Sequence of chain 2.A:
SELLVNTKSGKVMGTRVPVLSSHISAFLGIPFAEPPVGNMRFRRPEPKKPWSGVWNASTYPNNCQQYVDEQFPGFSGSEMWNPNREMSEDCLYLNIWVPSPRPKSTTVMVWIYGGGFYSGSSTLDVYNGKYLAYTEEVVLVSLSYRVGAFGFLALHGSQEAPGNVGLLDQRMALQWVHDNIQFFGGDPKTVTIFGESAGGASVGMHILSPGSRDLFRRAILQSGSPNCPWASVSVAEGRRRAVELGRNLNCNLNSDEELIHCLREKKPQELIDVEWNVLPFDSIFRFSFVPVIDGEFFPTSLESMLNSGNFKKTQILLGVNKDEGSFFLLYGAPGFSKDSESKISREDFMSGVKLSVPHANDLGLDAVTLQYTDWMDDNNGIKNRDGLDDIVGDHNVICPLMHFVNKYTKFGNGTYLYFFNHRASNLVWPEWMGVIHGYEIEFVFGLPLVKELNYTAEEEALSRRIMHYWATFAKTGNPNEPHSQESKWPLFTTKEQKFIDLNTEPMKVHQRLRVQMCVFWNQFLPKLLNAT

A protein and the small-molecule ligand that binds it are described below.
Small molecule (SMILES): COc1cc2cc(NC(=O)[C@@H]3CCC[C@H](NCc4ccccc4)C3)c(=O)oc2cc1OC

Binding-site contacts:
Ligand atom O02 contacts residue TRP276 of chain 2.A at 3.4 Å.
Ligand atom C24 contacts residue TRP276 of chain 2.A at 3.8 Å (hydrophobic).
Ligand atom C19 contacts residue GLY115 of chain 2.A at 4.0 Å.
Ligand atom O04 contacts residue ASP69 of chain 2.A at 3.1 Å (salt-bridge).
Ligand atom C22 contacts residue HIS437 of chain 2.A at 3.8 Å.
Ligand atom N01 contacts residue TYR331 of chain 2.A at 3.8 Å.
Ligand atom C13 contacts residue PHE327 of chain 2.A at 3.3 Å (hydrophobic).
Ligand atom C16 contacts residue TRP81 of chain 2.A at 3.8 Å (hydrophobic).
Ligand atom C12 contacts residue PHE328 of chain 2.A at 3.6 Å (hydrophobic).
Ligand atom O04 contacts residue TYR67 of chain 2.A at 3.8 Å.
Ligand atom C15 contacts residue TYR118 of chain 2.A at 3.8 Å (hydrophobic).
Ligand atom C02 contacts residue TRP276 of chain 2.A at 3.5 Å (hydrophobic).
Ligand atom O03 contacts residue PHE328 of chain 2.A at 3.8 Å.
Ligand atom C06 contacts residue TRP276 of chain 2.A at 3.6 Å (hydrophobic).
Ligand atom C22 contacts residue PHE327 of chain 2.A at 3.9 Å (hydrophobic).
Ligand atom C17 contacts residue TRP81 of chain 2.A at 3.8 Å (hydrophobic).
Ligand atom C05 contacts residue TRP276 of chain 2.A at 3.4 Å (hydrophobic).
Ligand atom O05 contacts residue TYR67 of chain 2.A at 3.6 Å.
Ligand atom C18 contacts residue TRP81 of chain 2.A at 3.8 Å (hydrophobic).
Ligand atom C10 contacts residue TYR118 of chain 2.A at 3.9 Å (hydrophobic).
Ligand atom C19 contacts residue TRP81 of chain 2.A at 3.9 Å (hydrophobic).
Ligand atom C21 contacts residue GLU196 of chain 2.A at 3.3 Å.
Ligand atom C09 contacts residue TYR118 of chain 2.A at 3.6 Å (hydrophobic).
Ligand atom C10 contacts residue PHE328 of chain 2.A at 3.7 Å (hydrophobic).
Ligand atom O04 contacts residue TYR331 of chain 2.A at 3.8 Å.
Ligand atom C11 contacts residue PHE328 of chain 2.A at 3.3 Å (hydrophobic).
Ligand atom C25 contacts residue TRP276 of chain 2.A at 3.8 Å (hydrophobic).
Ligand atom C20 contacts residue GLU196 of chain 2.A at 3.0 Å.
Ligand atom C01 contacts residue TRP276 of chain 2.A at 3.8 Å (hydrophobic).
Ligand atom C03 contacts residue TRP276 of chain 2.A at 3.4 Å (hydrophobic).
Ligand atom C08 contacts residue TYR118 of chain 2.A at 3.9 Å (hydrophobic).
Ligand atom C11 contacts residue PHE327 of chain 2.A at 3.9 Å (hydrophobic).
Ligand atom C16 contacts residue PHE327 of chain 2.A at 3.4 Å (hydrophobic).
Ligand atom C07 contacts residue TRP276 of chain 2.A at 3.8 Å (hydrophobic).
Ligand atom C21 contacts residue GLY438 of chain 2.A at 4.0 Å.
Ligand atom N01 contacts residue TYR118 of chain 2.A at 3.4 Å (h-bond).
Ligand atom C12 contacts residue PHE327 of chain 2.A at 3.4 Å (hydrophobic).
Ligand atom C25 contacts residue TYR67 of chain 2.A at 3.9 Å (hydrophobic).
Ligand atom C21 contacts residue HIS437 of chain 2.A at 3.5 Å.
Ligand atom O01 contacts residue TRP276 of chain 2.A at 3.5 Å.